A small-molecule ligand and the protein it binds are described below.
Small molecule (SMILES): CC(=O)N[C@@H]1[C@@H](O)[C@@H](F)[C@@H](C(=O)O)O[C@H]1C[C@H](O)CO

Binding-site contacts:
Ligand atom O1A contacts residue 9S41 of chain 3.G at 0.6 Å (h-bond).
Ligand atom O9 contacts residue 9S41 of chain 3.G at 0.3 Å (h-bond).
Ligand atom O4 contacts residue 9S41 of chain 3.G at 0.6 Å (h-bond).
Ligand atom O1A contacts residue ARG290 of chain 3.A at 3.0 Å (salt-bridge).
Ligand atom C6 contacts residue 9S41 of chain 3.G at 0.5 Å.
Ligand atom O8 contacts residue GLU196 of chain 3.A at 2.5 Å (salt-bridge).
Ligand atom O1A contacts residue TYR324 of chain 3.A at 3.0 Å (h-bond).
Ligand atom C3 contacts residue TYR324 of chain 3.A at 2.4 Å (hydrophobic).
Ligand atom N5 contacts residue 9S41 of chain 3.G at 0.4 Å (h-bond).
Ligand atom O1B contacts residue ARG37 of chain 3.A at 2.9 Å (salt-bridge).
Ligand atom C9 contacts residue 9S41 of chain 3.G at 0.3 Å.
Ligand atom C8 contacts residue 9S41 of chain 3.G at 0.2 Å.
Ligand atom C2 contacts residue GLU197 of chain 3.A at 3.2 Å.
Ligand atom C7 contacts residue 9S41 of chain 3.G at 0.2 Å.
Ligand atom O9 contacts residue ALA166 of chain 3.A at 3.3 Å.
Ligand atom C1 contacts residue TYR324 of chain 3.A at 2.3 Å (hydrophobic).
Ligand atom F1 contacts residue TYR324 of chain 3.A at 3.3 Å.
Ligand atom O9 contacts residue GLU196 of chain 3.A at 2.6 Å (salt-bridge).
Ligand atom O1B contacts residue ARG290 of chain 3.A at 3.0 Å (salt-bridge).
Ligand atom O6 contacts residue TYR324 of chain 3.A at 2.5 Å (h-bond).
Ligand atom O1B contacts residue TYR324 of chain 3.A at 3.1 Å (h-bond).
Ligand atom F1 contacts residue 9S41 of chain 3.G at 0.3 Å.
Ligand atom C6 contacts residue TYR324 of chain 3.A at 3.3 Å (hydrophobic).
Ligand atom C11 contacts residue 9S41 of chain 3.G at 0.2 Å.
Ligand atom C1 contacts residue 9S41 of chain 3.G at 0.7 Å.
Ligand atom O6 contacts residue 9S41 of chain 3.G at 0.7 Å (h-bond).
Ligand atom C2 contacts residue 9S41 of chain 3.G at 1.5 Å.
Ligand atom C5 contacts residue 9S41 of chain 3.G at 0.5 Å.
Ligand atom O10 contacts residue ARG71 of chain 3.A at 3.1 Å (salt-bridge).
Ligand atom C3 contacts residue 9S41 of chain 3.G at 1.1 Å.
Ligand atom O8 contacts residue 9S41 of chain 3.G at 0.1 Å (h-bond).
Ligand atom C10 contacts residue 9S41 of chain 3.G at 0.3 Å.
Ligand atom C2 contacts residue TYR324 of chain 3.A at 1.4 Å (hydrophobic).
Ligand atom O10 contacts residue 9S41 of chain 3.G at 0.3 Å (h-bond).
Ligand atom C4 contacts residue TYR324 of chain 3.A at 3.3 Å (hydrophobic).
Ligand atom O1B contacts residue 9S41 of chain 3.G at 0.5 Å (h-bond).
Ligand atom C6 contacts residue GLU197 of chain 3.A at 3.2 Å.
Ligand atom C4 contacts residue 9S41 of chain 3.G at 0.7 Å.
Ligand atom O1A contacts residue ARG212 of chain 3.A at 3.0 Å (salt-bridge).
Ligand atom O4 contacts residue GLU38 of chain 3.A at 3.0 Å (salt-bridge).

Sequence of chain 3.A:
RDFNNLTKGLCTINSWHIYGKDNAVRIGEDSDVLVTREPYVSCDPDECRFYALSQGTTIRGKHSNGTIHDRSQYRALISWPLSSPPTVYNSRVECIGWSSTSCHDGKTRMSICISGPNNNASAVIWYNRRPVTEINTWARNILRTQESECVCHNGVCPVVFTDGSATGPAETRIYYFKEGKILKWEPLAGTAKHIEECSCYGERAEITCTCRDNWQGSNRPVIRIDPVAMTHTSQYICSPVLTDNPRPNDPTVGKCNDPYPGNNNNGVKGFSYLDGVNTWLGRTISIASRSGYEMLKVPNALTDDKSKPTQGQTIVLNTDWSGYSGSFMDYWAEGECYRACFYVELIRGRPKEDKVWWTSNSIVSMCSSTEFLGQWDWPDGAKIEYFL